Sequence of chain 1.B:
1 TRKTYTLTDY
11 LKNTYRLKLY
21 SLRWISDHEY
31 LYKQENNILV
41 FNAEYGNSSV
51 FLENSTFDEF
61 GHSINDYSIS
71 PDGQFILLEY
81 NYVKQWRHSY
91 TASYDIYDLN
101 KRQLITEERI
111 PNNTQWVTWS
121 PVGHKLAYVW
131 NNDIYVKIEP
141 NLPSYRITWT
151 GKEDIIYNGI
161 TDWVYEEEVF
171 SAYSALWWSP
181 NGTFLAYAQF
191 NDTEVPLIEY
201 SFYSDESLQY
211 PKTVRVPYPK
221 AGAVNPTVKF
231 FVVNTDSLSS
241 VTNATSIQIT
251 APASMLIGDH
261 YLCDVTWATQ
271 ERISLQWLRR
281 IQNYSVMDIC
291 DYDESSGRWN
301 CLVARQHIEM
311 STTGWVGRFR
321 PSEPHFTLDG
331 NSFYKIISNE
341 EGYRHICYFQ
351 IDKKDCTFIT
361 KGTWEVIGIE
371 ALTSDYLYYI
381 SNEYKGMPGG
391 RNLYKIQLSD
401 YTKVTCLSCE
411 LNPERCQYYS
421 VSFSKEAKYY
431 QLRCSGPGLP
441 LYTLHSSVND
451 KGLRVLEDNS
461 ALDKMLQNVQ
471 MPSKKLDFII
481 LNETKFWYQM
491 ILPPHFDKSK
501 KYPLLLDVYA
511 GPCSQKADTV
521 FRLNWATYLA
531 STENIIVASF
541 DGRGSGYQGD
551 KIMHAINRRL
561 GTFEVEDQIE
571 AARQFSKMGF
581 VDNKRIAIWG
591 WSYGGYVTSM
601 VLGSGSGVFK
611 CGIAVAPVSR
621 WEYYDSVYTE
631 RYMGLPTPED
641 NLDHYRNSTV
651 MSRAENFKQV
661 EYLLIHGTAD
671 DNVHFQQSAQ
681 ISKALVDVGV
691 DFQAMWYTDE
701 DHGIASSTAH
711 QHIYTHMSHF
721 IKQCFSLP

A small-molecule ligand and the protein it binds are described below.
Small molecule (SMILES): CC(=O)N[C@H]1[C@H](O[C@H]2[C@H](O)[C@@H](NC(C)=O)CO[C@@H]2CO)O[C@H](CO)[C@@H](O)[C@@H]1O

Binding-site contacts:
Ligand atom O6 contacts residue GLU194 of chain 1.B at 3.1 Å (salt-bridge).
Ligand atom C6 contacts residue GLU194 of chain 1.B at 4.2 Å.
Ligand atom C6 contacts residue THR193 of chain 1.B at 4.3 Å.
Ligand atom O7 contacts residue GLN189 of chain 1.B at 4.2 Å.
Ligand atom O6 contacts residue THR193 of chain 1.B at 3.6 Å.
Ligand atom O5 contacts residue THR193 of chain 1.B at 3.6 Å.
Ligand atom O7 contacts residue LYS229 of chain 1.B at 4.2 Å.
Ligand atom O7 contacts residue THR193 of chain 1.B at 4.0 Å.
Ligand atom O5 contacts residue ASN191 of chain 1.B at 2.4 Å (h-bond).
Ligand atom C5 contacts residue ASN191 of chain 1.B at 3.7 Å.
Ligand atom C1 contacts residue ILE156 of chain 1.B at 4.1 Å (hydrophobic).
Ligand atom C4 contacts residue ASN191 of chain 1.B at 4.3 Å.
Ligand atom C2 contacts residue ILE156 of chain 1.B at 4.4 Å (hydrophobic).
Ligand atom C8 contacts residue THR193 of chain 1.B at 4.0 Å.
Ligand atom C8 contacts residue GLN189 of chain 1.B at 4.5 Å.
Ligand atom C7 contacts residue ASN191 of chain 1.B at 3.4 Å.
Ligand atom C7 contacts residue ILE156 of chain 1.B at 3.8 Å (hydrophobic).
Ligand atom C2 contacts residue ASN191 of chain 1.B at 2.5 Å.
Ligand atom N2 contacts residue ILE156 of chain 1.B at 3.6 Å.
Ligand atom C5 contacts residue THR193 of chain 1.B at 3.7 Å.
Ligand atom C3 contacts residue ASN191 of chain 1.B at 3.8 Å.
Ligand atom N2 contacts residue ASN191 of chain 1.B at 2.9 Å (h-bond).
Ligand atom O7 contacts residue ASN191 of chain 1.B at 3.4 Å (h-bond).
Ligand atom C8 contacts residue THR150 of chain 1.B at 4.0 Å.
Ligand atom C8 contacts residue ILE156 of chain 1.B at 3.7 Å (hydrophobic).
Ligand atom C8 contacts residue GLU194 of chain 1.B at 4.2 Å.
Ligand atom C7 contacts residue THR193 of chain 1.B at 4.3 Å.
Ligand atom C1 contacts residue ASN191 of chain 1.B at 1.4 Å.
Ligand atom C1 contacts residue THR193 of chain 1.B at 3.4 Å.